Binding-site contacts:
Ligand atom O3P contacts residue LYS179 of chain 1.G at 3.4 Å.
Ligand atom C3 contacts residue SER382 of chain 1.G at 3.5 Å.
Ligand atom O7 contacts residue GLU64 of chain 1.H at 3.8 Å.
Ligand atom O2 contacts residue LYS179 of chain 1.G at 3.1 Å (salt-bridge).
Ligand atom O4P contacts residue ARG298 of chain 1.G at 3.1 Å (salt-bridge).
Ligand atom O2P contacts residue GLY407 of chain 1.G at 3.9 Å.
Ligand atom O2P contacts residue GLY406 of chain 1.G at 3.1 Å (h-bond).
Ligand atom O3 contacts residue KCX205 of chain 1.G at 3.1 Å (h-bond).
Ligand atom C contacts residue ASN127 of chain 1.H at 3.8 Å.
Ligand atom C3 contacts residue KCX205 of chain 1.G at 3.8 Å.
Ligand atom P1 contacts residue THR69 of chain 1.H at 3.8 Å.
Ligand atom O5P contacts residue SER382 of chain 1.G at 3.5 Å (h-bond).
Ligand atom O6 contacts residue GLU208 of chain 1.G at 3.4 Å (salt-bridge).
Ligand atom O7 contacts residue LYS337 of chain 1.G at 3.5 Å (salt-bridge).
Ligand atom O1P contacts residue GLY383 of chain 1.G at 3.7 Å.
Ligand atom O1P contacts residue GLY384 of chain 1.G at 3.0 Å (h-bond).
Ligand atom O3P contacts residue GLY406 of chain 1.G at 3.9 Å.
Ligand atom O4 contacts residue GLY383 of chain 1.G at 3.4 Å (h-bond).
Ligand atom O6 contacts residue ASP207 of chain 1.G at 3.3 Å (salt-bridge).
Ligand atom O3 contacts residue ASN127 of chain 1.H at 3.9 Å.
Ligand atom O6 contacts residue ASN127 of chain 1.H at 3.4 Å (h-bond).
Ligand atom O6 contacts residue LYS181 of chain 1.G at 3.2 Å (salt-bridge).
Ligand atom C1 contacts residue SER382 of chain 1.G at 3.7 Å.
Ligand atom O3 contacts residue HIS297 of chain 1.G at 3.3 Å (h-bond).
Ligand atom C5 contacts residue ASN127 of chain 1.H at 3.9 Å.
Ligand atom O1P contacts residue LYS337 of chain 1.G at 3.0 Å (salt-bridge).
Ligand atom O4P contacts residue HIS330 of chain 1.G at 3.7 Å.
Ligand atom O2 contacts residue THR177 of chain 1.G at 3.6 Å.
Ligand atom O6P contacts residue ARG298 of chain 1.G at 3.2 Å (salt-bridge).
Ligand atom O1P contacts residue TRP70 of chain 1.H at 3.7 Å.
Ligand atom O4 contacts residue SER382 of chain 1.G at 2.6 Å (h-bond).
Ligand atom O5P contacts residue HIS330 of chain 1.G at 2.9 Å (h-bond).
Ligand atom C4 contacts residue SER382 of chain 1.G at 3.6 Å.
Ligand atom O2 contacts residue ASP207 of chain 1.G at 3.6 Å.
Ligand atom O3P contacts residue THR69 of chain 1.H at 2.6 Å (h-bond).
Ligand atom O3P contacts residue GLY407 of chain 1.G at 3.2 Å (h-bond).
Ligand atom O2 contacts residue KCX205 of chain 1.G at 3.6 Å.
Ligand atom O5 contacts residue LEU338 of chain 1.G at 3.8 Å.
Ligand atom O3 contacts residue GLU208 of chain 1.G at 3.2 Å (salt-bridge).
Ligand atom O1 contacts residue LYS179 of chain 1.G at 3.5 Å (salt-bridge).

Sequence of chain 1.H:
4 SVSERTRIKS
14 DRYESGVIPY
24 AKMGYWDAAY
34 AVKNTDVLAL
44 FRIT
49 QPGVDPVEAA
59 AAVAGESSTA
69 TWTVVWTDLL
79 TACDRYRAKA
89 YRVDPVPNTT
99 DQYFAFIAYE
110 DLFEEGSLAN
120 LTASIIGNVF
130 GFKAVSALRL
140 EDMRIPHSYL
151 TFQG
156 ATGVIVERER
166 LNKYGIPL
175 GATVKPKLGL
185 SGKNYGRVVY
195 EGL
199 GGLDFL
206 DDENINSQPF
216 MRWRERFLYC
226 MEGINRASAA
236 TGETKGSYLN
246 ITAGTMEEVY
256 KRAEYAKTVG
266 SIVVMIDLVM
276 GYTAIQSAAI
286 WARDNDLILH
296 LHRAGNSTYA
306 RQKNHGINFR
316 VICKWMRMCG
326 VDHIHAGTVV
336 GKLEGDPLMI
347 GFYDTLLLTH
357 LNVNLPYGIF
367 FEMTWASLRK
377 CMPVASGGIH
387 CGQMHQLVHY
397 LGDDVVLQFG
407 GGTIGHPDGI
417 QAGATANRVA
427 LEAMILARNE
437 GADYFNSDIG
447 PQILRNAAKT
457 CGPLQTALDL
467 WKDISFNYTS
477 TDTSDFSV

A protein and the small-molecule ligand that binds it are described below.
Small molecule (SMILES): O=C(O)[C@@](O)(COP(=O)(O)O)[C@H](O)[C@H](O)COP(=O)(O)O

Sequence of chain 1.G:
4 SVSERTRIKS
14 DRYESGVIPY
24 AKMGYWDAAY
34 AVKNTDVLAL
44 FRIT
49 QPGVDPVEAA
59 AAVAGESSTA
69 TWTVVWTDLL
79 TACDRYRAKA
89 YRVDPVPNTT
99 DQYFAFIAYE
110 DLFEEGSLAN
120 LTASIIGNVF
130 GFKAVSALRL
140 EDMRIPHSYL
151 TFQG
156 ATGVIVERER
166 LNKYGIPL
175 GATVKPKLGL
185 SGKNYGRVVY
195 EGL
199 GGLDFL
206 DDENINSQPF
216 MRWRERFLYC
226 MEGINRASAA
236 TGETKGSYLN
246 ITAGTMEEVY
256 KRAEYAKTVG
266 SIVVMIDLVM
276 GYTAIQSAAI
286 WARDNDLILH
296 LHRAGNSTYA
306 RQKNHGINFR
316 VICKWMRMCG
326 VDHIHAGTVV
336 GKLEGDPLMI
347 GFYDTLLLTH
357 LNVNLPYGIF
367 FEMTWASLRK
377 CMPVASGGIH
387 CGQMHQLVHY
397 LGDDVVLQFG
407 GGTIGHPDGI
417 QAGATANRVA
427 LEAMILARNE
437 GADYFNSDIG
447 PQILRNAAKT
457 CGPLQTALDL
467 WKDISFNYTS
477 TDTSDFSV